The protein below binds the small molecule below.
Small molecule (SMILES): CCCCC/C=C/C=C1C(=O)C=C[C@@H]1C/C=C/CCCC(=O)O

Sequence of chain 1.A:
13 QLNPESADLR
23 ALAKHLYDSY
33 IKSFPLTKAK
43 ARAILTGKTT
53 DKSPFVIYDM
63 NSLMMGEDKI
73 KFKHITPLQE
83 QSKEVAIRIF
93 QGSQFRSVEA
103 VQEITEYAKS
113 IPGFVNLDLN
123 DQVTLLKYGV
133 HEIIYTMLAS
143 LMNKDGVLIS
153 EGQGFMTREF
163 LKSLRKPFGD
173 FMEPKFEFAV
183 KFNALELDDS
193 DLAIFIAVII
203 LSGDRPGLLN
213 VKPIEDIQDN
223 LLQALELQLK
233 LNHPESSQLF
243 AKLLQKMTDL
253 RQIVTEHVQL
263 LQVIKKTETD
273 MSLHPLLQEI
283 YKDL

Binding-site contacts:
Ligand atom C20 contacts residue TYR283 of chain 1.A at 3.3 Å (hydrophobic).
Ligand atom O23 contacts residue LEU263 of chain 1.A at 3.1 Å.
Ligand atom C13 contacts residue SER99 of chain 1.A at 3.9 Å.
Ligand atom C18 contacts residue HIS259 of chain 1.A at 3.2 Å.
Ligand atom C20 contacts residue SER99 of chain 1.A at 3.5 Å.
Ligand atom C14 contacts residue SER99 of chain 1.A at 3.8 Å.
Ligand atom C18 contacts residue TYR137 of chain 1.A at 3.0 Å (hydrophobic).
Ligand atom C7 contacts residue MET174 of chain 1.A at 3.6 Å (hydrophobic).
Ligand atom C17 contacts residue TYR137 of chain 1.A at 3.6 Å (hydrophobic).
Ligand atom C21 contacts residue TYR283 of chain 1.A at 3.0 Å (hydrophobic).
Ligand atom O24 contacts residue GLN96 of chain 1.A at 3.6 Å.
Ligand atom O24 contacts residue PHE92 of chain 1.A at 3.6 Å.
Ligand atom C21 contacts residue HIS259 of chain 1.A at 3.9 Å.
Ligand atom C5 contacts residue ILE151 of chain 1.A at 3.9 Å (hydrophobic).
Ligand atom C14 contacts residue ILE136 of chain 1.A at 3.3 Å (hydrophobic).
Ligand atom C21 contacts residue HIS133 of chain 1.A at 3.7 Å.
Ligand atom C2 contacts residue ILE91 of chain 1.A at 4.0 Å (hydrophobic).
Ligand atom O12 contacts residue ARG98 of chain 1.A at 2.8 Å.
Ligand atom C13 contacts residue ILE136 of chain 1.A at 3.5 Å (hydrophobic).
Ligand atom C21 contacts residue SER99 of chain 1.A at 3.5 Å.
Ligand atom C16 contacts residue SER99 of chain 1.A at 3.9 Å.
Ligand atom O23 contacts residue TYR283 of chain 1.A at 3.0 Å.
Ligand atom C3 contacts residue ILE151 of chain 1.A at 3.7 Å (hydrophobic).
Ligand atom C20 contacts residue TYR137 of chain 1.A at 3.4 Å (hydrophobic).
Ligand atom C22 contacts residue HIS259 of chain 1.A at 3.5 Å.
Ligand atom O24 contacts residue HIS259 of chain 1.A at 3.8 Å.
Ligand atom C19 contacts residue TYR137 of chain 1.A at 3.7 Å (hydrophobic).
Ligand atom C10 contacts residue LEU140 of chain 1.A at 3.9 Å (hydrophobic).
Ligand atom C15 contacts residue LEU140 of chain 1.A at 3.8 Å (hydrophobic).
Ligand atom C20 contacts residue HIS259 of chain 1.A at 3.3 Å.
Ligand atom O23 contacts residue LEU279 of chain 1.A at 3.9 Å.
Ligand atom C22 contacts residue LEU279 of chain 1.A at 3.9 Å (hydrophobic).
Ligand atom C22 contacts residue TYR283 of chain 1.A at 3.4 Å (hydrophobic).
Ligand atom C19 contacts residue HIS259 of chain 1.A at 3.6 Å.
Ligand atom C20 contacts residue HIS133 of chain 1.A at 3.5 Å.
Ligand atom O23 contacts residue HIS259 of chain 1.A at 3.5 Å.
Ligand atom C11 contacts residue ARG98 of chain 1.A at 3.8 Å.
Ligand atom C19 contacts residue SER99 of chain 1.A at 3.0 Å.
Ligand atom C17 contacts residue MET174 of chain 1.A at 3.8 Å (hydrophobic).
Ligand atom C21 contacts residue LEU279 of chain 1.A at 3.8 Å (hydrophobic).